Sequence of chain 1.A:
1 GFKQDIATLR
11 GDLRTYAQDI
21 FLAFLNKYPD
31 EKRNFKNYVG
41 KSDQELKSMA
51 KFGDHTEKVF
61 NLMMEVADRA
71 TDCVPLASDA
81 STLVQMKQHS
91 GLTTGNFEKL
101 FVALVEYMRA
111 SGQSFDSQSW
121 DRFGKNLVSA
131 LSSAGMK

Binding-site contacts:
Ligand atom C3 contacts residue PHE21 of chain 1.A at 3.5 Å (hydrophobic).
Ligand atom C2 contacts residue ALA17 of chain 1.A at 4.4 Å (hydrophobic).
Ligand atom C4 contacts residue PHE21 of chain 1.A at 3.2 Å (hydrophobic).
Ligand atom C5 contacts residue HEM1 of chain 1.C at 3.3 Å.
Ligand atom C6 contacts residue VAL59 of chain 1.A at 4.4 Å (hydrophobic).
Ligand atom C7 contacts residue VAL59 of chain 1.A at 3.6 Å (hydrophobic).
Ligand atom C4 contacts residue VAL59 of chain 1.A at 3.5 Å (hydrophobic).
Ligand atom C8 contacts residue VAL59 of chain 1.A at 3.7 Å (hydrophobic).
Ligand atom C8 contacts residue MET63 of chain 1.A at 4.4 Å (hydrophobic).
Ligand atom C1 contacts residue PHE21 of chain 1.A at 3.8 Å (hydrophobic).
Ligand atom N1 contacts residue PHE35 of chain 1.A at 4.0 Å.
Ligand atom C7 contacts residue PHE21 of chain 1.A at 3.3 Å (hydrophobic).
Ligand atom C1 contacts residue VAL59 of chain 1.A at 3.6 Å (hydrophobic).
Ligand atom C6 contacts residue LEU100 of chain 1.A at 3.8 Å (hydrophobic).
Ligand atom C2 contacts residue VAL59 of chain 1.A at 3.5 Å (hydrophobic).
Ligand atom BR1 contacts residue ILE20 of chain 1.A at 4.1 Å.
Ligand atom C8 contacts residue PHE21 of chain 1.A at 3.6 Å (hydrophobic).
Ligand atom C4 contacts residue HIS55 of chain 1.A at 3.7 Å.
Ligand atom C7 contacts residue LEU100 of chain 1.A at 4.0 Å (hydrophobic).
Ligand atom N1 contacts residue VAL59 of chain 1.A at 3.9 Å.
Ligand atom C5 contacts residue HIS55 of chain 1.A at 4.1 Å.
Ligand atom C3 contacts residue VAL59 of chain 1.A at 3.4 Å (hydrophobic).
Ligand atom C5 contacts residue PHE35 of chain 1.A at 3.9 Å (hydrophobic).
Ligand atom C2 contacts residue THR56 of chain 1.A at 3.7 Å.
Ligand atom C2 contacts residue PHE21 of chain 1.A at 3.7 Å (hydrophobic).
Ligand atom BR1 contacts residue MET63 of chain 1.A at 4.3 Å.
Ligand atom C6 contacts residue HEM1 of chain 1.C at 3.5 Å.
Ligand atom C1 contacts residue LEU100 of chain 1.A at 4.5 Å (hydrophobic).
Ligand atom N1 contacts residue PHE21 of chain 1.A at 3.1 Å.
Ligand atom BR1 contacts residue PHE60 of chain 1.A at 3.3 Å.
Ligand atom C8 contacts residue LEU100 of chain 1.A at 3.4 Å (hydrophobic).
Ligand atom C3 contacts residue HIS55 of chain 1.A at 3.8 Å.
Ligand atom C3 contacts residue THR56 of chain 1.A at 3.7 Å.
Ligand atom C6 contacts residue PHE24 of chain 1.A at 4.4 Å (hydrophobic).
Ligand atom N1 contacts residue HIS55 of chain 1.A at 3.0 Å (h-bond).
Ligand atom BR1 contacts residue PHE21 of chain 1.A at 4.2 Å.
Ligand atom C5 contacts residue PHE21 of chain 1.A at 3.4 Å (hydrophobic).
Ligand atom N1 contacts residue HEM1 of chain 1.C at 4.1 Å.
Ligand atom C6 contacts residue PHE21 of chain 1.A at 3.6 Å (hydrophobic).
Ligand atom BR1 contacts residue ALA17 of chain 1.A at 3.8 Å.

The protein below binds the small molecule below.
Small molecule (SMILES): Brc1ccc2[nH]ccc2c1